Sequence of chain 1.A:
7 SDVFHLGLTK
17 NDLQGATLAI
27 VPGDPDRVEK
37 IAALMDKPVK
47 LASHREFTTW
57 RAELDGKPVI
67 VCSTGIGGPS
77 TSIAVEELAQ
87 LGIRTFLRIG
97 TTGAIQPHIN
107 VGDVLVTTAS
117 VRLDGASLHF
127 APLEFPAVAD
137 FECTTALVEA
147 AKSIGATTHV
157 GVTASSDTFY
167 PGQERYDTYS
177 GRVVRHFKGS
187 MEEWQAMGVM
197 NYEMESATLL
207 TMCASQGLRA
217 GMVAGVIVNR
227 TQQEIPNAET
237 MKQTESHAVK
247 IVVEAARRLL

Binding-site contacts:
Ligand atom N1 contacts residue THR97 of chain 1.A at 3.9 Å.
Ligand atom N3 contacts residue PHE165 of chain 1.A at 3.6 Å.
Ligand atom C6 contacts residue GLY99 of chain 1.A at 4.2 Å.
Ligand atom C6 contacts residue THR97 of chain 1.A at 4.0 Å.
Ligand atom O2 contacts residue R1P1 of chain 1.C at 3.6 Å.
Ligand atom N1 contacts residue THR98 of chain 1.A at 4.1 Å.
Ligand atom O4 contacts residue PHE165 of chain 1.A at 4.2 Å.
Ligand atom C6 contacts residue R1P1 of chain 1.C at 4.0 Å.
Ligand atom C2 contacts residue GLN169 of chain 1.A at 3.6 Å.
Ligand atom N3 contacts residue TYR198 of chain 1.A at 3.9 Å.
Ligand atom C5 contacts residue THR98 of chain 1.A at 3.9 Å.
Ligand atom O4 contacts residue GLY99 of chain 1.A at 3.7 Å.
Ligand atom N3 contacts residue GLN169 of chain 1.A at 2.9 Å (h-bond).
Ligand atom C2 contacts residue GLU199 of chain 1.A at 4.2 Å.
Ligand atom C5 contacts residue ILE223 of chain 1.A at 4.2 Å (hydrophobic).
Ligand atom N3 contacts residue ARG171 of chain 1.A at 4.2 Å.
Ligand atom O2 contacts residue MET200 of chain 1.A at 3.5 Å.
Ligand atom C6 contacts residue THR98 of chain 1.A at 4.0 Å.
Ligand atom C4 contacts residue ARG171 of chain 1.A at 3.7 Å.
Ligand atom C2 contacts residue R1P1 of chain 1.C at 3.9 Å.
Ligand atom O2 contacts residue TYR198 of chain 1.A at 3.7 Å.
Ligand atom O2 contacts residue GLU199 of chain 1.A at 3.4 Å.
Ligand atom C5 contacts residue VAL224 of chain 1.A at 4.2 Å (hydrophobic).
Ligand atom C4 contacts residue GLY99 of chain 1.A at 3.7 Å.
Ligand atom O4 contacts residue ARG171 of chain 1.A at 2.7 Å (salt-bridge).
Ligand atom N1 contacts residue R1P1 of chain 1.C at 3.4 Å.
Ligand atom C4 contacts residue GLN169 of chain 1.A at 3.6 Å.
Ligand atom C4 contacts residue PHE165 of chain 1.A at 3.7 Å (hydrophobic).
Ligand atom N3 contacts residue GLY99 of chain 1.A at 4.1 Å.
Ligand atom N1 contacts residue PHE165 of chain 1.A at 3.9 Å.
Ligand atom C2 contacts residue TYR198 of chain 1.A at 3.8 Å (hydrophobic).
Ligand atom C6 contacts residue ILE223 of chain 1.A at 4.0 Å (hydrophobic).
Ligand atom C6 contacts residue PHE165 of chain 1.A at 4.0 Å (hydrophobic).
Ligand atom O4 contacts residue GLN169 of chain 1.A at 3.6 Å (h-bond).
Ligand atom C5 contacts residue PHE165 of chain 1.A at 3.9 Å (hydrophobic).
Ligand atom O2 contacts residue PHE165 of chain 1.A at 4.1 Å.
Ligand atom O2 contacts residue GLN169 of chain 1.A at 3.0 Å (h-bond).
Ligand atom O4 contacts residue VAL224 of chain 1.A at 3.7 Å.
Ligand atom C5 contacts residue GLY99 of chain 1.A at 3.8 Å.
Ligand atom C2 contacts residue PHE165 of chain 1.A at 3.8 Å (hydrophobic).

The small molecule below binds the protein below.
Small molecule (SMILES): O=c1cc[nH]c(=O)[nH]1